This protein binds this small molecule.
Small molecule (SMILES): CC(C)(C)C(=O)N[C@@H](C(=O)NO)c1ccc(-c2cc(F)c(F)c(F)c2)cc1

Binding-site contacts:
Ligand atom CAY contacts residue TYR386 of chain 1.A at 3.6 Å (hydrophobic).
Ligand atom C contacts residue TYR386 of chain 1.A at 3.4 Å (hydrophobic).
Ligand atom FAI contacts residue THR111 of chain 1.A at 3.6 Å.
Ligand atom CAU contacts residue MET840 of chain 1.A at 3.5 Å (hydrophobic).
Ligand atom CAK contacts residue VAL265 of chain 1.A at 3.6 Å (hydrophobic).
Ligand atom O contacts residue TYR386 of chain 1.A at 2.6 Å (h-bond).
Ligand atom CAM contacts residue ALA267 of chain 1.A at 3.4 Å (hydrophobic).
Ligand atom FAH contacts residue ASN264 of chain 1.A at 3.6 Å.
Ligand atom OAF contacts residue HIS306 of chain 1.A at 3.1 Å (h-bond).
Ligand atom OAF contacts residue GLU269 of chain 1.A at 3.0 Å (salt-bridge).
Ligand atom CAL contacts residue TYR386 of chain 1.A at 3.4 Å (hydrophobic).
Ligand atom CA contacts residue ALA267 of chain 1.A at 3.3 Å (hydrophobic).
Ligand atom CAM contacts residue VAL265 of chain 1.A at 3.5 Å (hydrophobic).
Ligand atom FAH contacts residue MET840 of chain 1.A at 3.6 Å.
Ligand atom O contacts residue GLU325 of chain 1.A at 2.9 Å (salt-bridge).
Ligand atom OAE contacts residue GLY266 of chain 1.A at 2.8 Å (h-bond).
Ligand atom CAT contacts residue GLU125 of chain 1.A at 3.3 Å.
Ligand atom FAI contacts residue GLU125 of chain 1.A at 3.4 Å.
Ligand atom OAF contacts residue ZN1 of chain 1.C at 2.3 Å.
Ligand atom CAX contacts residue MET840 of chain 1.A at 3.6 Å (hydrophobic).
Ligand atom CAU contacts residue GLU125 of chain 1.A at 3.2 Å.
Ligand atom OAF contacts residue HIS302 of chain 1.A at 3.2 Å.
Ligand atom NAP contacts residue GLU303 of chain 1.A at 3.1 Å (salt-bridge).
Ligand atom CAX contacts residue GLU125 of chain 1.A at 3.0 Å.
Ligand atom O contacts residue ZN1 of chain 1.C at 2.2 Å.
Ligand atom OAF contacts residue GLU303 of chain 1.A at 2.5 Å (salt-bridge).
Ligand atom C contacts residue ZN1 of chain 1.C at 2.9 Å.
Ligand atom CAY contacts residue VAL265 of chain 1.A at 3.6 Å (hydrophobic).
Ligand atom NAP contacts residue ZN1 of chain 1.C at 3.0 Å.
Ligand atom C contacts residue ALA267 of chain 1.A at 3.6 Å (hydrophobic).
Ligand atom FAI contacts residue GLU378 of chain 1.A at 3.4 Å.
Ligand atom FAG contacts residue GLU378 of chain 1.A at 3.4 Å.
Ligand atom CAN contacts residue TYR381 of chain 1.A at 3.6 Å (hydrophobic).
Ligand atom OAE contacts residue ALA267 of chain 1.A at 3.1 Å (h-bond).
Ligand atom FAG contacts residue ALA126 of chain 1.A at 3.5 Å.
Ligand atom CAA contacts residue ARG295 of chain 1.A at 3.2 Å.
Ligand atom O contacts residue HIS302 of chain 1.A at 3.4 Å (h-bond).
Ligand atom NAP contacts residue ALA267 of chain 1.A at 2.9 Å (h-bond).
Ligand atom FAH contacts residue GLN123 of chain 1.A at 3.4 Å.
Ligand atom CAJ contacts residue TYR381 of chain 1.A at 3.4 Å (hydrophobic).

Sequence of chain 1.A:
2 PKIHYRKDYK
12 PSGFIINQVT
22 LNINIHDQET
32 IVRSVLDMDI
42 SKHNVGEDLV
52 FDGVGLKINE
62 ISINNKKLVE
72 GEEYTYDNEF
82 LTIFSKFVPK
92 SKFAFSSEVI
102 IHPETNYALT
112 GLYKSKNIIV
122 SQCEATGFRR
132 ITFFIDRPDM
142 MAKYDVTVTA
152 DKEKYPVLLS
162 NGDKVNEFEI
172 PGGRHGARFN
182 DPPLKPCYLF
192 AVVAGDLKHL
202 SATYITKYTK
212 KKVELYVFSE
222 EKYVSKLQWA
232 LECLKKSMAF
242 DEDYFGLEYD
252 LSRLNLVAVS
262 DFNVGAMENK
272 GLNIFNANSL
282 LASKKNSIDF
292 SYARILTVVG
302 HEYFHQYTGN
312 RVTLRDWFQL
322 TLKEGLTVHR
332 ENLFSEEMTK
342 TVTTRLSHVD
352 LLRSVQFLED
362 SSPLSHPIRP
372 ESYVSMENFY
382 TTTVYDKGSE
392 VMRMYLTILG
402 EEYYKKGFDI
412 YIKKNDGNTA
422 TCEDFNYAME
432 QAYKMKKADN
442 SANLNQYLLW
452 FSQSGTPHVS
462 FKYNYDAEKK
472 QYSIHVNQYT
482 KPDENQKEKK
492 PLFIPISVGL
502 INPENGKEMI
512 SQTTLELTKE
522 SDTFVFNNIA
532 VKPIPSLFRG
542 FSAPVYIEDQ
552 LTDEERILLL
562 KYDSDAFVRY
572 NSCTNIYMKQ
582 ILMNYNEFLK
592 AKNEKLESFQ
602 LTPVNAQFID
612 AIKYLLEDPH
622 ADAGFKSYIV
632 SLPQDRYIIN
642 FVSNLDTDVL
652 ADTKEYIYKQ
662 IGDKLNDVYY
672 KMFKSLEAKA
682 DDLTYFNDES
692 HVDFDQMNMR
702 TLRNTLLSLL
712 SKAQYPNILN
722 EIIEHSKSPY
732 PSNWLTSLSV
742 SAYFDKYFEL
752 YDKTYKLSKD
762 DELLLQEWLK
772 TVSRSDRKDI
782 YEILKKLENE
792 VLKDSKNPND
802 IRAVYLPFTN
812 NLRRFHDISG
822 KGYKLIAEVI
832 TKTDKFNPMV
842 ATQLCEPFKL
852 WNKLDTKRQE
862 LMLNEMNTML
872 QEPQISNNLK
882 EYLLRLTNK